Binding-site contacts:
Ligand atom C10 contacts residue ILE114 of chain 1.A at 3.1 Å (hydrophobic).
Ligand atom O3 contacts residue ILE119 of chain 1.A at 3.9 Å.
Ligand atom C contacts residue HIS204 of chain 1.A at 3.5 Å.
Ligand atom C10 contacts residue PHE41 of chain 1.A at 3.3 Å (hydrophobic).
Ligand atom O contacts residue MET207 of chain 1.A at 3.3 Å.
Ligand atom O3 contacts residue MET122 of chain 1.A at 3.5 Å.
Ligand atom O4 contacts residue MET85 of chain 1.A at 3.6 Å.
Ligand atom O3 contacts residue TYR118 of chain 1.A at 2.8 Å (h-bond).
Ligand atom C20 contacts residue SER89 of chain 1.A at 3.6 Å.
Ligand atom C9 contacts residue LEU44 of chain 1.A at 3.8 Å (hydrophobic).
Ligand atom C12 contacts residue MET207 of chain 1.A at 3.5 Å (hydrophobic).
Ligand atom N contacts residue HIS204 of chain 1.A at 2.9 Å (h-bond).
Ligand atom C19 contacts residue TYR126 of chain 1.A at 4.0 Å (hydrophobic).
Ligand atom C contacts residue VAL82 of chain 1.A at 3.7 Å (hydrophobic).
Ligand atom N contacts residue TRP226 of chain 1.A at 3.6 Å.
Ligand atom C7 contacts residue MET207 of chain 1.A at 3.8 Å (hydrophobic).
Ligand atom C6 contacts residue TRP226 of chain 1.A at 3.9 Å (hydrophobic).
Ligand atom C5 contacts residue HIS204 of chain 1.A at 3.6 Å.
Ligand atom C13 contacts residue MET207 of chain 1.A at 3.5 Å (hydrophobic).
Ligand atom N1 contacts residue TYR118 of chain 1.A at 3.9 Å.
Ligand atom O2 contacts residue TYR118 of chain 1.A at 3.8 Å.
Ligand atom C20 contacts residue HIS51 of chain 1.A at 3.6 Å.
Ligand atom C14 contacts residue MET122 of chain 1.A at 3.5 Å (hydrophobic).
Ligand atom C12 contacts residue PHE86 of chain 1.A at 3.9 Å (hydrophobic).
Ligand atom C9 contacts residue PHE41 of chain 1.A at 3.8 Å (hydrophobic).
Ligand atom C4 contacts residue TRP226 of chain 1.A at 3.6 Å (hydrophobic).
Ligand atom O4 contacts residue PHE86 of chain 1.A at 3.6 Å.
Ligand atom O contacts residue VAL213 of chain 1.A at 3.6 Å.
Ligand atom C contacts residue PHE86 of chain 1.A at 4.0 Å (hydrophobic).
Ligand atom C18 contacts residue SER89 of chain 1.A at 3.7 Å.
Ligand atom C17 contacts residue PHE86 of chain 1.A at 3.9 Å (hydrophobic).
Ligand atom O2 contacts residue MET207 of chain 1.A at 3.0 Å (h-bond).
Ligand atom C1 contacts residue HIS204 of chain 1.A at 3.6 Å.
Ligand atom C9 contacts residue THR45 of chain 1.A at 3.3 Å.
Ligand atom C1 contacts residue TRP226 of chain 1.A at 3.7 Å (hydrophobic).
Ligand atom N1 contacts residue MET207 of chain 1.A at 3.3 Å (h-bond).
Ligand atom C7 contacts residue TRP226 of chain 1.A at 4.0 Å (hydrophobic).
Ligand atom C5 contacts residue TRP226 of chain 1.A at 3.6 Å (hydrophobic).
Ligand atom C6 contacts residue HIS204 of chain 1.A at 3.5 Å.
Ligand atom C13 contacts residue PHE86 of chain 1.A at 4.0 Å (hydrophobic).

Sequence of chain 1.A:
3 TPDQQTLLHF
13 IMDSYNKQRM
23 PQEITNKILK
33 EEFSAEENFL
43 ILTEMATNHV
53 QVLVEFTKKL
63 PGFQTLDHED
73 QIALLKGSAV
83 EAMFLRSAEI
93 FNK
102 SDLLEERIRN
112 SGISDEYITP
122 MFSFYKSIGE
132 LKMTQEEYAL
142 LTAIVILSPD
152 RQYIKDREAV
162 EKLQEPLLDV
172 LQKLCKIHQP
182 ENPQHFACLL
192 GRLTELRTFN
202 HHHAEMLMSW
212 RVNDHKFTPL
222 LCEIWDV

A small-molecule ligand and the protein it binds are described below.
Small molecule (SMILES): COCCOC(=O)c1c(C)nc(C)c(C(=O)OC(C)C)c1-c1cccc([N+](=O)[O-])c1